Sequence of chain 5.E:
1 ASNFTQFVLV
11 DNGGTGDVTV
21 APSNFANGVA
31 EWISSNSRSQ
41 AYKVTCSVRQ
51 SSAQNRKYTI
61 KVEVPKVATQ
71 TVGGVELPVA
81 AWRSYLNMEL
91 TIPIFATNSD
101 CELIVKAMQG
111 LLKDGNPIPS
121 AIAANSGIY

The small molecule below binds the protein below.
Small molecule (SMILES): Nc1ccn([C@@H]2O[C@H](CO[P](=O)(O)O[C@H]3[C@@H](O)[C@H](n4ccc(N)nc4=O)O[C@@H]3CO[P](=O)(O)O[C@H]3[C@@H](O)[C@H](n4cnc5c(N)ncnc54)O[C@@H]3CO[P](=O)(O)O[C@H]3[C@@H](O)[C@H](n4ccc(N)nc4=O)O[C@@H]3CO[P](=O)(O)O[C@H]3[C@@H](O)[C@H](n4ccc(=O)[nH]c4=O)O[C@@H]3CO[P](=O)(O)O[C@H]3[C@@H](O)[C@H](n4cnc5c(N)ncnc54)O[C@@H]3CO[P](=O)(O)O[C@H]3[C@@H](O)[C@H](n4cnc5c(=O)nc(N)[nH]c54)O[C@@H]3CO[P](=O)(O)O[C@H]3[C@@H](O)[C@H](n4cnc5c(=O)nc(N)[nH]c54)O[C@@H]3CO)[C@@H](O)[C@H]2O)c(=O)n1

Binding-site contacts:
Ligand atom N6 contacts residue THR45 of chain 5.E at 2.7 Å (h-bond).
Ligand atom C4 contacts residue TYR85 of chain 5.E at 3.6 Å (hydrophobic).
Ligand atom N7 contacts residue THR45 of chain 5.E at 2.6 Å (h-bond).
Ligand atom O2 contacts residue ASN87 of chain 5.E at 3.3 Å (h-bond).
Ligand atom C2' contacts residue GLU63 of chain 5.E at 3.5 Å.
Ligand atom OP1 contacts residue ARG49 of chain 34.E at 2.5 Å (salt-bridge).
Ligand atom C5' contacts residue TYR85 of chain 5.E at 2.9 Å (hydrophobic).
Ligand atom OP2 contacts residue LYS43 of chain 5.E at 2.7 Å (salt-bridge).
Ligand atom OP2 contacts residue ASN55 of chain 34.E at 3.4 Å (h-bond).
Ligand atom C6 contacts residue THR45 of chain 5.E at 3.3 Å.
Ligand atom P contacts residue ARG49 of chain 34.E at 3.0 Å.
Ligand atom O3' contacts residue SER51 of chain 34.E at 3.3 Å (h-bond).
Ligand atom OP2 contacts residue ARG49 of chain 34.E at 2.3 Å (salt-bridge).
Ligand atom O4' contacts residue LYS61 of chain 5.E at 2.8 Å (salt-bridge).
Ligand atom C3' contacts residue TYR85 of chain 5.E at 3.4 Å (hydrophobic).
Ligand atom OP1 contacts residue SER52 of chain 34.E at 3.2 Å.
Ligand atom O3' contacts residue ARG49 of chain 34.E at 3.4 Å (salt-bridge).
Ligand atom N1 contacts residue SER47 of chain 5.E at 2.9 Å (h-bond).
Ligand atom OP1 contacts residue ASN55 of chain 34.E at 2.8 Å (h-bond).
Ligand atom O2' contacts residue TYR85 of chain 5.E at 3.4 Å.
Ligand atom OP1 contacts residue SER51 of chain 34.E at 2.9 Å (h-bond).
Ligand atom C2' contacts residue TYR85 of chain 5.E at 3.4 Å (hydrophobic).
Ligand atom OP2 contacts residue SER51 of chain 34.E at 3.4 Å (h-bond).
Ligand atom N3 contacts residue TYR85 of chain 5.E at 3.5 Å.
Ligand atom C4' contacts residue TYR85 of chain 5.E at 3.2 Å (hydrophobic).
Ligand atom C8 contacts residue LYS61 of chain 5.E at 3.4 Å.
Ligand atom OP2 contacts residue LYS57 of chain 34.E at 2.6 Å (salt-bridge).
Ligand atom OP1 contacts residue SER51 of chain 34.E at 3.5 Å.
Ligand atom C2 contacts residue SER47 of chain 5.E at 3.2 Å.
Ligand atom C5 contacts residue THR45 of chain 5.E at 3.2 Å.
Ligand atom N7 contacts residue LYS61 of chain 5.E at 3.3 Å.
Ligand atom N1 contacts residue TYR85 of chain 5.E at 3.5 Å.
Ligand atom P contacts residue SER51 of chain 34.E at 3.5 Å.
Ligand atom N6 contacts residue THR59 of chain 5.E at 2.8 Å (h-bond).
Ligand atom OP2 contacts residue TYR85 of chain 5.E at 2.6 Å (h-bond).
Ligand atom N9 contacts residue LYS61 of chain 5.E at 3.3 Å (salt-bridge).
Ligand atom C5' contacts residue ARG49 of chain 34.E at 3.5 Å.
Ligand atom C5' contacts residue SER51 of chain 34.E at 3.3 Å.
Ligand atom O2' contacts residue GLU63 of chain 5.E at 3.2 Å (salt-bridge).
Ligand atom N6 contacts residue CYS46 of chain 5.E at 3.3 Å (h-bond).

Sequence of chain 34.E:
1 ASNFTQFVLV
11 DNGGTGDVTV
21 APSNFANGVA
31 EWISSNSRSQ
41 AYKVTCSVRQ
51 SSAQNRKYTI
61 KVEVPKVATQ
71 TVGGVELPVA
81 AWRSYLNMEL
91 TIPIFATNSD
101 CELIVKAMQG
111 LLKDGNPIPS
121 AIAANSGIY